Binding-site contacts:
Ligand atom O6 contacts residue GLU74 of chain 1.B at 2.3 Å (salt-bridge).
Ligand atom C5 contacts residue GLU74 of chain 1.B at 3.9 Å.
Ligand atom C1 contacts residue TYR350 of chain 1.B at 4.1 Å (hydrophobic).
Ligand atom C4 contacts residue ARG75 of chain 1.B at 4.1 Å.
Ligand atom O4 contacts residue LEU417 of chain 1.B at 3.7 Å.
Ligand atom O3 contacts residue ARG75 of chain 1.B at 3.0 Å (salt-bridge).
Ligand atom C4 contacts residue GLU74 of chain 1.B at 3.4 Å.
Ligand atom O6 contacts residue ILE419 of chain 1.B at 3.5 Å.
Ligand atom O1 contacts residue TYR350 of chain 1.B at 4.3 Å.
Ligand atom O5 contacts residue TYR350 of chain 1.B at 4.1 Å.
Ligand atom C6 contacts residue GLU74 of chain 1.B at 3.2 Å.
Ligand atom C6 contacts residue ILE419 of chain 1.B at 3.6 Å (hydrophobic).
Ligand atom O1 contacts residue PHE151 of chain 1.B at 4.1 Å.
Ligand atom C6 contacts residue TYR350 of chain 1.B at 3.9 Å (hydrophobic).
Ligand atom O4 contacts residue ARG75 of chain 1.B at 3.0 Å (salt-bridge).
Ligand atom C3 contacts residue ARG75 of chain 1.B at 4.0 Å.
Ligand atom C1 contacts residue PHE151 of chain 1.B at 4.4 Å (hydrophobic).
Ligand atom O5 contacts residue PHE151 of chain 1.B at 4.2 Å.
Ligand atom O3 contacts residue TRP140 of chain 1.B at 3.5 Å.
Ligand atom C2 contacts residue PHE151 of chain 1.B at 4.2 Å (hydrophobic).
Ligand atom O4 contacts residue GLU74 of chain 1.B at 3.0 Å (salt-bridge).
Ligand atom C5 contacts residue TYR350 of chain 1.B at 3.8 Å (hydrophobic).
Ligand atom O6 contacts residue HIS139 of chain 1.B at 4.5 Å.

Sequence of chain 1.B:
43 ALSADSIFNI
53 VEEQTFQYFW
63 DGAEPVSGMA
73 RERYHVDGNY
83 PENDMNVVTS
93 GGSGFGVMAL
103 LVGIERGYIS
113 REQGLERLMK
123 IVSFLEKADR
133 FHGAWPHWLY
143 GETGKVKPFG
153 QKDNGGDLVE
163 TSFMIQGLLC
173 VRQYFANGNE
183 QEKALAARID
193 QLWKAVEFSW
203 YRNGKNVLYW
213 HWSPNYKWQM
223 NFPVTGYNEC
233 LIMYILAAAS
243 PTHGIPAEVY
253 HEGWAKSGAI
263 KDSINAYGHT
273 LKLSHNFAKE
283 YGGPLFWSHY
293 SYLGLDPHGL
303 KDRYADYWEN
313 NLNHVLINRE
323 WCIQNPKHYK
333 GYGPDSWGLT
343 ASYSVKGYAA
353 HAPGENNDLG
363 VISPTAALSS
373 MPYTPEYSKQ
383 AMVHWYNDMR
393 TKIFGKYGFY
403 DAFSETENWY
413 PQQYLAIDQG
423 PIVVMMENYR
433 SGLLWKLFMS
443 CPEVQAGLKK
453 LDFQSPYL

The protein below binds the small molecule below.
Small molecule (SMILES): OC[C@H]1O[C@@H](O)[C@H](O)[C@@H](O)[C@@H]1O